Binding-site contacts:
Ligand atom C4 contacts residue SER102 of chain 1.A at 4.2 Å.
Ligand atom O6 contacts residue SER102 of chain 1.A at 4.0 Å.
Ligand atom C5 contacts residue SER102 of chain 1.A at 3.5 Å.
Ligand atom C2 contacts residue ASN100 of chain 1.A at 2.4 Å.
Ligand atom C8 contacts residue TRP103 of chain 1.A at 4.3 Å (hydrophobic).
Ligand atom C5 contacts residue ASN100 of chain 1.A at 3.7 Å.
Ligand atom C6 contacts residue SER102 of chain 1.A at 4.2 Å.
Ligand atom C1 contacts residue ASN100 of chain 1.A at 1.4 Å.
Ligand atom C8 contacts residue ASN100 of chain 1.A at 4.3 Å.
Ligand atom O7 contacts residue ASN100 of chain 1.A at 3.1 Å (h-bond).
Ligand atom O5 contacts residue SER102 of chain 1.A at 4.4 Å.
Ligand atom O5 contacts residue ASN100 of chain 1.A at 2.4 Å (h-bond).
Ligand atom O5 contacts residue SER102 of chain 1.A at 3.0 Å (h-bond).
Ligand atom C2 contacts residue SER102 of chain 1.A at 4.5 Å.
Ligand atom C7 contacts residue TRP103 of chain 1.A at 4.1 Å (hydrophobic).
Ligand atom C6 contacts residue SER102 of chain 1.A at 4.1 Å.
Ligand atom O7 contacts residue ILE130 of chain 1.A at 4.3 Å.
Ligand atom C5 contacts residue SER102 of chain 1.A at 4.3 Å.
Ligand atom O7 contacts residue TRP103 of chain 1.A at 3.4 Å.
Ligand atom C3 contacts residue ASN100 of chain 1.A at 3.8 Å.
Ligand atom C8 contacts residue LEU134 of chain 1.A at 4.3 Å (hydrophobic).
Ligand atom C7 contacts residue ASN100 of chain 1.A at 3.1 Å.
Ligand atom N2 contacts residue ASN100 of chain 1.A at 2.8 Å (h-bond).
Ligand atom C4 contacts residue ASN100 of chain 1.A at 4.2 Å.
Ligand atom C1 contacts residue SER102 of chain 1.A at 3.6 Å.

This protein binds this small molecule.
Small molecule (SMILES): CC(=O)N[C@H]1CO[C@H](CO[C@@H]2O[C@@H](C)[C@@H](O)[C@@H](O)[C@@H]2O)[C@@H](O)[C@@H]1O

Sequence of chain 1.A:
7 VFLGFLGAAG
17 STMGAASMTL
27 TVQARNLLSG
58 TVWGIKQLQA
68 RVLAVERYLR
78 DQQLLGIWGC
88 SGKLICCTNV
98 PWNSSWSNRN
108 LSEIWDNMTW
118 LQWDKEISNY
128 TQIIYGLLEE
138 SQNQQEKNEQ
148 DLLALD